Sequence of chain 24.B:
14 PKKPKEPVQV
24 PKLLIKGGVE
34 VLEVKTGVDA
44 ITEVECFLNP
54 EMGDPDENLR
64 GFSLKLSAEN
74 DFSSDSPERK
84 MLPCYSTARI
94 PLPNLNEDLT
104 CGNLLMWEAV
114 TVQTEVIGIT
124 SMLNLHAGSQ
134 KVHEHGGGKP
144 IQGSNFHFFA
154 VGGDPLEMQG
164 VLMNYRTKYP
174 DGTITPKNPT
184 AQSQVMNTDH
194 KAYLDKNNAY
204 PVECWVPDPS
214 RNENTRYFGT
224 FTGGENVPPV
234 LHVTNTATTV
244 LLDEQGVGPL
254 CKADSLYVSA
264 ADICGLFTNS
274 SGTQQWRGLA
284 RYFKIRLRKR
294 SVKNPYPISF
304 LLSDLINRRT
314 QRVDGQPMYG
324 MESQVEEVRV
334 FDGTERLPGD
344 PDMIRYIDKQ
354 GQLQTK

Binding-site contacts:
Ligand atom C1 contacts residue SER274 of chain 24.A at 3.4 Å.
Ligand atom C6 contacts residue ASN272 of chain 24.A at 3.5 Å.
Ligand atom C11 contacts residue HIS138 of chain 24.E at 3.4 Å.
Ligand atom O8 contacts residue LYS68 of chain 24.A at 3.9 Å.
Ligand atom C10 contacts residue LEU62 of chain 24.A at 3.9 Å (hydrophobic).
Ligand atom C11 contacts residue LEU62 of chain 24.A at 4.0 Å (hydrophobic).
Ligand atom O8 contacts residue ASN272 of chain 24.A at 3.5 Å (h-bond).
Ligand atom C5 contacts residue ASN272 of chain 24.A at 3.9 Å.
Ligand atom C9 contacts residue LEU67 of chain 24.A at 3.9 Å (hydrophobic).
Ligand atom C10 contacts residue GLN278 of chain 24.A at 4.0 Å.
Ligand atom O9 contacts residue LYS68 of chain 24.A at 2.8 Å (salt-bridge).
Ligand atom C11 contacts residue GLN278 of chain 24.A at 3.4 Å.
Ligand atom C11 contacts residue ASN272 of chain 24.A at 3.4 Å.
Ligand atom C11 contacts residue PHE75 of chain 24.B at 3.5 Å (hydrophobic).
Ligand atom C7 contacts residue GLN278 of chain 24.A at 3.8 Å.
Ligand atom C9 contacts residue LYS68 of chain 24.A at 3.8 Å.
Ligand atom C10 contacts residue ASN272 of chain 24.A at 3.7 Å.
Ligand atom C8 contacts residue GLN278 of chain 24.A at 3.7 Å.
Ligand atom O1A contacts residue LYS68 of chain 24.A at 3.2 Å (salt-bridge).
Ligand atom N5 contacts residue ASN272 of chain 24.A at 3.1 Å (h-bond).
Ligand atom C11 contacts residue PHE65 of chain 24.A at 3.7 Å (hydrophobic).
Ligand atom O8 contacts residue GLN278 of chain 24.A at 3.5 Å (h-bond).
Ligand atom C1 contacts residue LYS68 of chain 24.A at 3.8 Å.
Ligand atom O10 contacts residue LEU62 of chain 24.A at 3.6 Å.
Ligand atom C11 contacts residue THR276 of chain 24.A at 3.7 Å.
Ligand atom O1A contacts residue SER274 of chain 24.A at 2.3 Å (h-bond).
Ligand atom O1B contacts residue ASN272 of chain 24.A at 3.7 Å.
Ligand atom O1A contacts residue THR276 of chain 24.A at 3.4 Å (h-bond).
Ligand atom O1B contacts residue SER274 of chain 24.A at 3.9 Å.
Ligand atom O10 contacts residue PHE75 of chain 24.B at 3.5 Å.
Ligand atom O8 contacts residue THR276 of chain 24.A at 3.2 Å.
Ligand atom C11 contacts residue PHE270 of chain 24.A at 3.8 Å (hydrophobic).
Ligand atom C4 contacts residue ASN272 of chain 24.A at 4.0 Å.
Ligand atom C9 contacts residue GLN278 of chain 24.A at 3.2 Å.
Ligand atom C10 contacts residue PHE75 of chain 24.B at 3.9 Å (hydrophobic).
Ligand atom N5 contacts residue GLN278 of chain 24.A at 3.7 Å.
Ligand atom O9 contacts residue LEU67 of chain 24.A at 3.2 Å.
Ligand atom C1 contacts residue THR276 of chain 24.A at 3.5 Å.
Ligand atom O1B contacts residue THR276 of chain 24.A at 2.8 Å (h-bond).
Ligand atom O1B contacts residue LYS68 of chain 24.A at 3.7 Å.

The protein below binds the small molecule below.
Small molecule (SMILES): CC(=O)N[C@H]1[C@H]([C@H](O)[C@H](O)CO)O[C@@](O[C@H](CO)[C@@H](O)[C@@H]2O[C@@H](C(=O)O)C[C@H](O)[C@H]2NC(C)=O)(C(=O)O)C[C@@H]1O

Sequence of chain 24.E:
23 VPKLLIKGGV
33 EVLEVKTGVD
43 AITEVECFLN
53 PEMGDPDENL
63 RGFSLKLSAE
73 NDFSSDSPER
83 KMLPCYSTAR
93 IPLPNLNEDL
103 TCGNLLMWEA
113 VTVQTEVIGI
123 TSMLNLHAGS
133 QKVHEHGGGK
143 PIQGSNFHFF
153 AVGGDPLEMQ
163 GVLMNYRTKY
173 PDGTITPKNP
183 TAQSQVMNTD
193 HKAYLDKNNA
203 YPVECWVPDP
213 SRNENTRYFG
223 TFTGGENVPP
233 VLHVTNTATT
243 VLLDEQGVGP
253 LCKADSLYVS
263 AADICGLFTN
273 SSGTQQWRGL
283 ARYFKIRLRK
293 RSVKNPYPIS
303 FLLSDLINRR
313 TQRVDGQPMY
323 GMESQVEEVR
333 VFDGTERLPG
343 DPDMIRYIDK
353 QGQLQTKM

Sequence of chain 24.A:
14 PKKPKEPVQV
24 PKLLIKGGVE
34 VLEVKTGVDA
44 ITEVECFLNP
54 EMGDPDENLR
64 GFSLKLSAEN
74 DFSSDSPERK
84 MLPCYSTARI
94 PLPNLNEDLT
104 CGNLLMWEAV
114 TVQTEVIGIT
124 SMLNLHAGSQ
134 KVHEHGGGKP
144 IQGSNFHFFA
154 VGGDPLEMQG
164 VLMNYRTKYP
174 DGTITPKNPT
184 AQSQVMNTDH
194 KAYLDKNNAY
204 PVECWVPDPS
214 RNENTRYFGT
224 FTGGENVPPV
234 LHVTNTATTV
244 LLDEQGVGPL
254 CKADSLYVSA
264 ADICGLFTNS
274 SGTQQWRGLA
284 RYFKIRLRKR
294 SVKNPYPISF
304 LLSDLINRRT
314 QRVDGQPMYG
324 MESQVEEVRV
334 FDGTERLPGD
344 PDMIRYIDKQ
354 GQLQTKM